Binding-site contacts:
Ligand atom N25 contacts residue LEU260 of chain 1.A at 3.2 Å (h-bond).
Ligand atom N25 contacts residue THR259 of chain 1.A at 3.8 Å.
Ligand atom C14 contacts residue GLU256 of chain 1.A at 3.4 Å.
Ligand atom N24 contacts residue LEU260 of chain 1.A at 3.3 Å.
Ligand atom C08 contacts residue PHE119 of chain 1.A at 3.3 Å (hydrophobic).
Ligand atom N24 contacts residue GLU256 of chain 1.A at 3.8 Å.
Ligand atom C20 contacts residue ARG117 of chain 1.A at 3.7 Å.
Ligand atom C21 contacts residue ARG117 of chain 1.A at 3.1 Å.
Ligand atom CL22 contacts residue ASN223 of chain 1.A at 3.8 Å.
Ligand atom N09 contacts residue GLU255 of chain 1.A at 3.7 Å.
Ligand atom C15 contacts residue THR259 of chain 1.A at 3.9 Å.
Ligand atom C12 contacts residue HIS120 of chain 1.A at 3.8 Å.
Ligand atom O01 contacts residue ARG117 of chain 1.A at 3.1 Å (salt-bridge).
Ligand atom CL22 contacts residue LYS498 of chain 1.A at 3.5 Å.
Ligand atom N25 contacts residue GLU256 of chain 1.A at 2.6 Å (salt-bridge).
Ligand atom N13 contacts residue THR259 of chain 1.A at 3.3 Å.
Ligand atom C11 contacts residue ARG117 of chain 1.A at 3.8 Å.
Ligand atom N03 contacts residue THR225 of chain 1.A at 3.8 Å.
Ligand atom N13 contacts residue GLU256 of chain 1.A at 3.4 Å.
Ligand atom C02 contacts residue ARG117 of chain 1.A at 3.9 Å.
Ligand atom C17 contacts residue PRO497 of chain 1.A at 3.8 Å (hydrophobic).
Ligand atom C02 contacts residue THR225 of chain 1.A at 3.8 Å.
Ligand atom C10 contacts residue PHE119 of chain 1.A at 3.1 Å (hydrophobic).
Ligand atom N24 contacts residue PRO497 of chain 1.A at 3.2 Å.
Ligand atom C04 contacts residue THR259 of chain 1.A at 3.7 Å.
Ligand atom C12 contacts residue PHE119 of chain 1.A at 3.8 Å (hydrophobic).
Ligand atom C19 contacts residue GLN501 of chain 1.A at 3.7 Å.
Ligand atom CL22 contacts residue ARG117 of chain 1.A at 3.1 Å.
Ligand atom C07 contacts residue GLU255 of chain 1.A at 3.8 Å.
Ligand atom C11 contacts residue THR224 of chain 1.A at 3.7 Å.
Ligand atom C10 contacts residue GLU116 of chain 1.A at 3.9 Å.
Ligand atom C17 contacts residue ARG117 of chain 1.A at 3.8 Å.
Ligand atom C10 contacts residue ARG117 of chain 1.A at 3.5 Å.
Ligand atom N09 contacts residue PHE119 of chain 1.A at 2.4 Å (h-bond).
Ligand atom N25 contacts residue PRO497 of chain 1.A at 3.8 Å.
Ligand atom N09 contacts residue GLU116 of chain 1.A at 3.8 Å.
Ligand atom C16 contacts residue PRO497 of chain 1.A at 3.4 Å (hydrophobic).
Ligand atom N09 contacts residue THR114 of chain 1.A at 3.5 Å (h-bond).
Ligand atom C14 contacts residue THR259 of chain 1.A at 3.5 Å.
Ligand atom C23 contacts residue ARG117 of chain 1.A at 3.5 Å.

Sequence of chain 1.A:
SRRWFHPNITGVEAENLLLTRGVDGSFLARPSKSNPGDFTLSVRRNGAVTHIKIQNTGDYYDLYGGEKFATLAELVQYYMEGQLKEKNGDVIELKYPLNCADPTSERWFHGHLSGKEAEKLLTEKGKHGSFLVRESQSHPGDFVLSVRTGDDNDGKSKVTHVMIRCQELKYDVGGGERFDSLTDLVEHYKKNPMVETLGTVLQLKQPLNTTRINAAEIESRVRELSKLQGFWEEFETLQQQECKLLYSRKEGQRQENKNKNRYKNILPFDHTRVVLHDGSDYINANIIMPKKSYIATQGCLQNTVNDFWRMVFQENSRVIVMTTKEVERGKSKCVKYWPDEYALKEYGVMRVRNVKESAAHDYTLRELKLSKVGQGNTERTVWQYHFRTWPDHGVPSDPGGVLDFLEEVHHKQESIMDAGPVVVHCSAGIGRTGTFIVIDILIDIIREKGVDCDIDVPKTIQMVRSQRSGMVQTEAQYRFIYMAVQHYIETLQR

A protein and the small-molecule ligand that binds it are described below.
Small molecule (SMILES): CC1(N)CCN(c2nc3[nH]nc(-c4cccc(Cl)c4)c3c(=O)[nH]2)CC1